Binding-site contacts:
Ligand atom C2 contacts residue TYR95 of chain 1.C at 4.0 Å (hydrophobic).
Ligand atom O4 contacts residue MET2 of chain 1.A at 3.3 Å.
Ligand atom C10 contacts residue VAL106 of chain 1.A at 3.5 Å (hydrophobic).
Ligand atom C4 contacts residue PRO1 of chain 1.A at 3.9 Å (hydrophobic).
Ligand atom O4 contacts residue ASN97 of chain 1.C at 2.6 Å (h-bond).
Ligand atom C11 contacts residue ILE64 of chain 1.A at 3.4 Å (hydrophobic).
Ligand atom C9 contacts residue PRO1 of chain 1.A at 3.4 Å (hydrophobic).
Ligand atom O3 contacts residue ILE64 of chain 1.A at 2.8 Å (h-bond).
Ligand atom O2 contacts residue LYS32 of chain 1.A at 2.8 Å (salt-bridge).
Ligand atom O5 contacts residue LYS32 of chain 1.A at 2.7 Å (salt-bridge).
Ligand atom C8 contacts residue HIS62 of chain 1.A at 4.0 Å.
Ligand atom C10 contacts residue MET2 of chain 1.A at 3.9 Å (hydrophobic).
Ligand atom C9 contacts residue ILE64 of chain 1.A at 3.8 Å (hydrophobic).
Ligand atom C2 contacts residue PRO1 of chain 1.A at 3.4 Å (hydrophobic).
Ligand atom O5 contacts residue ILE64 of chain 1.A at 2.8 Å (h-bond).
Ligand atom C6 contacts residue VAL106 of chain 1.A at 3.6 Å (hydrophobic).
Ligand atom C7 contacts residue SER63 of chain 1.A at 4.0 Å.
Ligand atom C11 contacts residue LYS32 of chain 1.A at 3.1 Å.
Ligand atom O3 contacts residue PRO1 of chain 1.A at 3.5 Å (h-bond).
Ligand atom C8 contacts residue ASN97 of chain 1.C at 3.7 Å.
Ligand atom C1 contacts residue PRO1 of chain 1.A at 3.5 Å (hydrophobic).
Ligand atom O4 contacts residue HIS62 of chain 1.A at 3.2 Å.
Ligand atom O5 contacts residue PRO1 of chain 1.A at 4.0 Å.
Ligand atom C5 contacts residue PRO1 of chain 1.A at 3.4 Å (hydrophobic).
Ligand atom O3 contacts residue SER63 of chain 1.A at 3.1 Å.
Ligand atom C1 contacts residue ILE64 of chain 1.A at 3.8 Å (hydrophobic).
Ligand atom O5 contacts residue SER63 of chain 1.A at 3.4 Å (h-bond).
Ligand atom C7 contacts residue ILE64 of chain 1.A at 3.1 Å (hydrophobic).
Ligand atom O1 contacts residue TYR36 of chain 1.A at 3.6 Å.
Ligand atom C1 contacts residue SER63 of chain 1.A at 3.9 Å.
Ligand atom C4 contacts residue HIS62 of chain 1.A at 3.3 Å.
Ligand atom C7 contacts residue PRO1 of chain 1.A at 3.5 Å (hydrophobic).
Ligand atom C6 contacts residue TYR95 of chain 1.C at 3.2 Å (hydrophobic).
Ligand atom C7 contacts residue LYS32 of chain 1.A at 3.7 Å.
Ligand atom C1 contacts residue HIS62 of chain 1.A at 4.0 Å.
Ligand atom C12 contacts residue LYS32 of chain 1.A at 3.8 Å.
Ligand atom C8 contacts residue VAL106 of chain 1.A at 4.0 Å (hydrophobic).
Ligand atom C5 contacts residue TYR95 of chain 1.C at 3.6 Å (hydrophobic).
Ligand atom C10 contacts residue TYR95 of chain 1.C at 3.5 Å (hydrophobic).
Ligand atom C4 contacts residue SER63 of chain 1.A at 3.7 Å.

This protein binds this small molecule.
Small molecule (SMILES): CCOC(=O)c1cc2ccc(O)cc2oc1=O

Sequence of chain 1.A:
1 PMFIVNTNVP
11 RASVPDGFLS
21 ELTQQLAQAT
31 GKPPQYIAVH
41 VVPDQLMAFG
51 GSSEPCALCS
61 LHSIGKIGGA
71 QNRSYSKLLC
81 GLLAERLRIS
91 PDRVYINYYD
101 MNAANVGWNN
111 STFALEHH

Sequence of chain 1.C:
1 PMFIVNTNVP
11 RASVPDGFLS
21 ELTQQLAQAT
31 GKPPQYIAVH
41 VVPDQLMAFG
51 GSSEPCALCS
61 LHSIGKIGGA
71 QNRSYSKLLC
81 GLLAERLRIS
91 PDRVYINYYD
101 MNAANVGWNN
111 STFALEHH